Sequence of chain 1.G:
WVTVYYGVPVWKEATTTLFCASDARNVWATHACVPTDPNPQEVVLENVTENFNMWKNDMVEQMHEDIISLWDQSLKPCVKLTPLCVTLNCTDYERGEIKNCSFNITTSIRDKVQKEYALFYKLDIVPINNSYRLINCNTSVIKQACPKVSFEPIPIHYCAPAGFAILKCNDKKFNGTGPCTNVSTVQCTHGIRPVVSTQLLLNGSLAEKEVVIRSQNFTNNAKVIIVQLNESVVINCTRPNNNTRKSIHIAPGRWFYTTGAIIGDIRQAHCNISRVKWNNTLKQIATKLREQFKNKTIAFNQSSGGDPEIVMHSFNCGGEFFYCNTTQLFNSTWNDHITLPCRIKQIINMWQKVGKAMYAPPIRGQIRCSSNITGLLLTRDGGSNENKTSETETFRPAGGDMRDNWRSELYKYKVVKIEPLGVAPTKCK

Binding-site contacts:
Ligand atom C1 contacts residue ASN435 of chain 1.G at 1.5 Å.
Ligand atom C5 contacts residue ASN435 of chain 1.G at 3.7 Å.
Ligand atom N2 contacts residue LYS436 of chain 1.G at 3.8 Å.
Ligand atom C7 contacts residue ASN435 of chain 1.G at 3.6 Å.
Ligand atom C8 contacts residue ASN435 of chain 1.G at 3.2 Å.
Ligand atom N2 contacts residue ASN435 of chain 1.G at 2.8 Å (h-bond).
Ligand atom C4 contacts residue ASN435 of chain 1.G at 4.2 Å.
Ligand atom C2 contacts residue ASN435 of chain 1.G at 2.5 Å.
Ligand atom O3 contacts residue LYS436 of chain 1.G at 4.2 Å.
Ligand atom C2 contacts residue LYS436 of chain 1.G at 4.2 Å.
Ligand atom C8 contacts residue LYS436 of chain 1.G at 3.5 Å.
Ligand atom O7 contacts residue ASN435 of chain 1.G at 4.5 Å.
Ligand atom C7 contacts residue LYS436 of chain 1.G at 4.4 Å.
Ligand atom C3 contacts residue ASN435 of chain 1.G at 3.8 Å.
Ligand atom O5 contacts residue ASN435 of chain 1.G at 2.4 Å (h-bond).

A protein and the small-molecule ligand that binds it are described below.
Small molecule (SMILES): CC(=O)N[C@@H]1[C@@H](O)[C@H](O)[C@@H](CO)O[C@H]1O